The protein below binds the small molecule below.
Small molecule (SMILES): N[C@@H](Cc1ccccc1)C(=O)O

Sequence of chain 1.D:
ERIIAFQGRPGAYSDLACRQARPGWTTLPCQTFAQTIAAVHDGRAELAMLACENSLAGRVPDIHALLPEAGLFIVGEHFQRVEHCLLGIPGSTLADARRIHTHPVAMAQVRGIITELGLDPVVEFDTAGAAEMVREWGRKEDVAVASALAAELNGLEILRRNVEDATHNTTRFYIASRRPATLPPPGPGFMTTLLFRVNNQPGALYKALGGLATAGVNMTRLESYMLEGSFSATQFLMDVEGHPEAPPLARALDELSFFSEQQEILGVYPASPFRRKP

Sequence of chain 1.C:
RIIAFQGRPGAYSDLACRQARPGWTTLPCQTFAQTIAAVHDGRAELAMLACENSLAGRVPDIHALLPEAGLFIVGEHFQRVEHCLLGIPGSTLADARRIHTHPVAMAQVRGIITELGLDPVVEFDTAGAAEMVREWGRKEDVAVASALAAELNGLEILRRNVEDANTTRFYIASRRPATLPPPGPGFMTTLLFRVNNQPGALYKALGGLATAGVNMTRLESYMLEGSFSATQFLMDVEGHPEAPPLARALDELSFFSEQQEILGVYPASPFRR

Binding-site contacts:
Ligand atom CG contacts residue MET222 of chain 1.C at 3.7 Å (hydrophobic).
Ligand atom OXT contacts residue GLN204 of chain 1.D at 3.5 Å (h-bond).
Ligand atom OXT contacts residue LEU208 of chain 1.D at 3.1 Å (h-bond).
Ligand atom CD1 contacts residue ASN203 of chain 1.D at 4.0 Å.
Ligand atom CZ contacts residue MET222 of chain 1.C at 3.5 Å (hydrophobic).
Ligand atom CE2 contacts residue MET222 of chain 1.C at 3.9 Å (hydrophobic).
Ligand atom CB contacts residue THR237 of chain 1.D at 3.3 Å.
Ligand atom O contacts residue GLY206 of chain 1.D at 4.0 Å.
Ligand atom CD2 contacts residue PHE239 of chain 1.D at 3.3 Å (hydrophobic).
Ligand atom CD2 contacts residue THR237 of chain 1.D at 3.9 Å.
Ligand atom CD2 contacts residue MET222 of chain 1.C at 4.1 Å (hydrophobic).
Ligand atom CB contacts residue ASN202 of chain 1.D at 3.5 Å.
Ligand atom CD1 contacts residue THR237 of chain 1.D at 3.1 Å.
Ligand atom C contacts residue ALA207 of chain 1.D at 4.1 Å (hydrophobic).
Ligand atom CZ contacts residue THR223 of chain 1.C at 3.4 Å.
Ligand atom O contacts residue PRO205 of chain 1.D at 3.9 Å.
Ligand atom N contacts residue MET222 of chain 1.C at 3.2 Å (h-bond).
Ligand atom CG contacts residue THR237 of chain 1.D at 3.1 Å.
Ligand atom CE1 contacts residue THR237 of chain 1.D at 3.3 Å.
Ligand atom O contacts residue ASN221 of chain 1.C at 3.2 Å (h-bond).
Ligand atom CB contacts residue VAL201 of chain 1.D at 4.0 Å (hydrophobic).
Ligand atom N contacts residue GLN204 of chain 1.D at 3.7 Å.
Ligand atom CZ contacts residue ARG224 of chain 1.C at 3.6 Å.
Ligand atom C contacts residue ASN221 of chain 1.C at 3.9 Å.
Ligand atom CE2 contacts residue PHE239 of chain 1.D at 3.4 Å (hydrophobic).
Ligand atom OXT contacts residue ALA207 of chain 1.D at 3.4 Å (h-bond).
Ligand atom CA contacts residue ASN221 of chain 1.C at 3.8 Å.
Ligand atom CE1 contacts residue THR223 of chain 1.C at 3.3 Å.
Ligand atom O contacts residue MET222 of chain 1.C at 3.4 Å (h-bond).
Ligand atom N contacts residue ASN203 of chain 1.D at 3.0 Å (h-bond).
Ligand atom CA contacts residue ASN202 of chain 1.D at 3.5 Å.
Ligand atom C contacts residue GLN204 of chain 1.D at 3.1 Å.
Ligand atom OXT contacts residue GLY206 of chain 1.D at 3.8 Å.
Ligand atom N contacts residue ASN221 of chain 1.C at 2.8 Å (h-bond).
Ligand atom CD1 contacts residue MET222 of chain 1.C at 3.1 Å (hydrophobic).
Ligand atom CA contacts residue GLN204 of chain 1.D at 3.2 Å.
Ligand atom CD2 contacts residue LEU208 of chain 1.D at 4.0 Å (hydrophobic).
Ligand atom CE1 contacts residue MET222 of chain 1.C at 3.0 Å (hydrophobic).
Ligand atom O contacts residue GLN204 of chain 1.D at 3.3 Å (h-bond).
Ligand atom CA contacts residue ALA207 of chain 1.D at 4.0 Å (hydrophobic).